Sequence of chain 1.B:
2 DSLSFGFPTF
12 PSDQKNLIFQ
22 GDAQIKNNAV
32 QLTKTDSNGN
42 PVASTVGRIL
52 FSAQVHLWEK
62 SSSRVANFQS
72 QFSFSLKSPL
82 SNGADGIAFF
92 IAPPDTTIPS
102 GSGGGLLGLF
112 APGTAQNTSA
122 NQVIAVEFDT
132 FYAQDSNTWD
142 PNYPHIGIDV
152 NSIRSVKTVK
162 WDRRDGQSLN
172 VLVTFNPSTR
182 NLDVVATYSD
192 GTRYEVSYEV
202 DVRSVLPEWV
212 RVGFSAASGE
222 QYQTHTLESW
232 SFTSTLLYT

Binding-site contacts:
Ligand atom O6 contacts residue ALA85 of chain 1.B at 3.5 Å.
Ligand atom O2 contacts residue ASN83 of chain 1.B at 3.1 Å (h-bond).
Ligand atom C2 contacts residue ASN83 of chain 1.B at 3.4 Å.
Ligand atom C3 contacts residue ASN83 of chain 1.B at 3.7 Å.
Ligand atom C6 contacts residue ASP86 of chain 1.B at 3.6 Å.
Ligand atom O6 contacts residue GLN222 of chain 1.B at 3.1 Å (h-bond).
Ligand atom C6 contacts residue ASP136 of chain 1.B at 3.8 Å.
Ligand atom C1 contacts residue ASP136 of chain 1.B at 3.6 Å.
Ligand atom O4 contacts residue GLN222 of chain 1.B at 2.5 Å (h-bond).
Ligand atom O3 contacts residue PHE132 of chain 1.B at 3.5 Å.
Ligand atom O4 contacts residue GLY106 of chain 1.B at 3.4 Å (h-bond).
Ligand atom O2 contacts residue GLY220 of chain 1.B at 3.7 Å.
Ligand atom O3 contacts residue GLU221 of chain 1.B at 2.9 Å (salt-bridge).
Ligand atom O3 contacts residue GLN222 of chain 1.B at 3.8 Å.
Ligand atom C5 contacts residue PHE132 of chain 1.B at 3.7 Å (hydrophobic).
Ligand atom C4 contacts residue GLN222 of chain 1.B at 3.6 Å.
Ligand atom O3 contacts residue GLY106 of chain 1.B at 2.8 Å (h-bond).
Ligand atom O6 contacts residue ASP86 of chain 1.B at 2.7 Å (salt-bridge).
Ligand atom O4 contacts residue PHE132 of chain 1.B at 3.3 Å.
Ligand atom O6 contacts residue GLY220 of chain 1.B at 3.1 Å (h-bond).
Ligand atom O3 contacts residue ASN83 of chain 1.B at 2.9 Å (h-bond).
Ligand atom C3 contacts residue GLU221 of chain 1.B at 3.6 Å.
Ligand atom O4 contacts residue ASP86 of chain 1.B at 2.6 Å (salt-bridge).
Ligand atom C2 contacts residue ASP136 of chain 1.B at 3.2 Å.
Ligand atom O2 contacts residue GLY105 of chain 1.B at 3.6 Å.
Ligand atom O2 contacts residue SER137 of chain 1.B at 2.7 Å (h-bond).
Ligand atom C4 contacts residue GLY106 of chain 1.B at 3.6 Å.
Ligand atom O4 contacts residue ASN138 of chain 1.B at 2.9 Å (h-bond).
Ligand atom O2 contacts residue ALA134 of chain 1.B at 3.4 Å.
Ligand atom O5 contacts residue GLU221 of chain 1.B at 3.0 Å (salt-bridge).
Ligand atom C6 contacts residue PHE132 of chain 1.B at 3.6 Å (hydrophobic).
Ligand atom O5 contacts residue SER137 of chain 1.B at 3.7 Å.
Ligand atom C4 contacts residue GLU221 of chain 1.B at 3.2 Å.
Ligand atom O2 contacts residue ASP136 of chain 1.B at 2.7 Å (salt-bridge).
Ligand atom O3 contacts residue GLY105 of chain 1.B at 3.8 Å.
Ligand atom O4 contacts residue GLU221 of chain 1.B at 2.8 Å (salt-bridge).
Ligand atom C6 contacts residue GLU221 of chain 1.B at 3.5 Å.
Ligand atom C6 contacts residue GLN222 of chain 1.B at 3.5 Å.
Ligand atom O6 contacts residue GLU221 of chain 1.B at 3.1 Å (salt-bridge).
Ligand atom C4 contacts residue ASP86 of chain 1.B at 3.4 Å.

A protein and the small-molecule ligand that binds it are described below.
Small molecule (SMILES): OC[C@H]1O[C@H](OC[C@H]2O[C@H](OC[C@H]3O[C@H](O)[C@@H](O)[C@@H](O)[C@@H]3O)[C@@H](O)[C@@H](O[C@H]3O[C@H](CO)[C@@H](O)[C@H](O)[C@@H]3O)[C@@H]2O)[C@@H](O)[C@@H](O)[C@@H]1O